Sequence of chain 1.B:
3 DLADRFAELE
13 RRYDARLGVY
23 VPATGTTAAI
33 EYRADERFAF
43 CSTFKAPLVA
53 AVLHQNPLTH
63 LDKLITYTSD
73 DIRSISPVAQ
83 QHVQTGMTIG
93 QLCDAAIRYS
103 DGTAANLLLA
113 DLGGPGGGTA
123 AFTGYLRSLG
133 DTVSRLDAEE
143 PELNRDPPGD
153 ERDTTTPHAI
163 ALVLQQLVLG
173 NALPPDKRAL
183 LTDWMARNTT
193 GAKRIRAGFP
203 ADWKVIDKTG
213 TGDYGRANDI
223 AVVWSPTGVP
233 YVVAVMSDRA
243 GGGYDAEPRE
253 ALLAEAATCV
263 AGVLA

Binding-site contacts:
Ligand atom C5 contacts residue PO41 of chain 1.G at 3.2 Å.
Ligand atom O13 contacts residue ASP215 of chain 1.B at 4.1 Å.
Ligand atom N4 contacts residue THR213 of chain 1.B at 3.0 Å (h-bond).
Ligand atom O8 contacts residue LYS47 of chain 1.B at 3.4 Å (salt-bridge).
Ligand atom C5 contacts residue ASN146 of chain 1.B at 4.2 Å.
Ligand atom O11 contacts residue PO41 of chain 1.G at 3.6 Å.
Ligand atom C7 contacts residue LYS47 of chain 1.B at 3.4 Å.
Ligand atom C7 contacts residue SER44 of chain 1.B at 1.4 Å.
Ligand atom O8 contacts residue SER44 of chain 1.B at 2.3 Å (h-bond).
Ligand atom C6 contacts residue GLU142 of chain 1.B at 4.0 Å.
Ligand atom C5 contacts residue SER44 of chain 1.B at 3.5 Å.
Ligand atom C3 contacts residue THR213 of chain 1.B at 3.7 Å.
Ligand atom O10 contacts residue ILE77 of chain 1.B at 3.7 Å.
Ligand atom S1 contacts residue GLN83 of chain 1.A at 3.8 Å.
Ligand atom O13 contacts residue GLY214 of chain 1.B at 3.6 Å.
Ligand atom C20 contacts residue GLN83 of chain 1.A at 4.1 Å.
Ligand atom C7 contacts residue CYS43 of chain 1.B at 3.7 Å (hydrophobic).
Ligand atom C6 contacts residue SER44 of chain 1.B at 2.5 Å.
Ligand atom C6 contacts residue LYS47 of chain 1.B at 4.2 Å.
Ligand atom O12 contacts residue ASP215 of chain 1.B at 4.2 Å.
Ligand atom O8 contacts residue GLU142 of chain 1.B at 2.7 Å (salt-bridge).
Ligand atom C20 contacts residue ILE77 of chain 1.B at 3.9 Å (hydrophobic).
Ligand atom C6 contacts residue ASN146 of chain 1.B at 3.6 Å.
Ligand atom C7 contacts residue ASN146 of chain 1.B at 3.7 Å.
Ligand atom C6 contacts residue PO41 of chain 1.G at 3.4 Å.
Ligand atom N4 contacts residue ASN146 of chain 1.B at 3.7 Å.
Ligand atom O13 contacts residue THR213 of chain 1.B at 4.1 Å.
Ligand atom C14 contacts residue GLN83 of chain 1.A at 3.4 Å.
Ligand atom C5 contacts residue THR213 of chain 1.B at 3.3 Å.
Ligand atom C7 contacts residue GLU142 of chain 1.B at 3.5 Å.
Ligand atom C9 contacts residue PO41 of chain 1.G at 4.0 Å.
Ligand atom O13 contacts residue ASN146 of chain 1.B at 3.2 Å.
Ligand atom O12 contacts residue GLN83 of chain 1.A at 3.1 Å (h-bond).
Ligand atom C7 contacts residue PO41 of chain 1.G at 3.8 Å.
Ligand atom O8 contacts residue ASN146 of chain 1.B at 3.4 Å (h-bond).
Ligand atom C6 contacts residue THR213 of chain 1.B at 3.2 Å.
Ligand atom C2 contacts residue GLN83 of chain 1.A at 4.0 Å.
Ligand atom C14 contacts residue ILE77 of chain 1.B at 4.2 Å (hydrophobic).
Ligand atom O8 contacts residue CYS43 of chain 1.B at 3.3 Å.
Ligand atom C7 contacts residue THR213 of chain 1.B at 4.1 Å.

This small molecule binds to this protein.
Small molecule (SMILES): CC(C)([C@@H](N/C=C/C=O)C(=O)O)[S@@](=O)O

Sequence of chain 1.A:
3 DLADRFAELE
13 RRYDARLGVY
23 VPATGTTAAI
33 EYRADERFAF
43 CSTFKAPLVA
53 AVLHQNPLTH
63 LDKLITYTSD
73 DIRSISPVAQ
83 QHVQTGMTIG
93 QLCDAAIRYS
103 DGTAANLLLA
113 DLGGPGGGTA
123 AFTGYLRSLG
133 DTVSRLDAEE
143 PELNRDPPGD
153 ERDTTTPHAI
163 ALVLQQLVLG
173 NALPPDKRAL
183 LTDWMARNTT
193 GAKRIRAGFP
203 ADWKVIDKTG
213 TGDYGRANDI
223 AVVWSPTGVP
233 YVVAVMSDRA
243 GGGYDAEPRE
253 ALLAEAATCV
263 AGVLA